Sequence of chain 1.A:
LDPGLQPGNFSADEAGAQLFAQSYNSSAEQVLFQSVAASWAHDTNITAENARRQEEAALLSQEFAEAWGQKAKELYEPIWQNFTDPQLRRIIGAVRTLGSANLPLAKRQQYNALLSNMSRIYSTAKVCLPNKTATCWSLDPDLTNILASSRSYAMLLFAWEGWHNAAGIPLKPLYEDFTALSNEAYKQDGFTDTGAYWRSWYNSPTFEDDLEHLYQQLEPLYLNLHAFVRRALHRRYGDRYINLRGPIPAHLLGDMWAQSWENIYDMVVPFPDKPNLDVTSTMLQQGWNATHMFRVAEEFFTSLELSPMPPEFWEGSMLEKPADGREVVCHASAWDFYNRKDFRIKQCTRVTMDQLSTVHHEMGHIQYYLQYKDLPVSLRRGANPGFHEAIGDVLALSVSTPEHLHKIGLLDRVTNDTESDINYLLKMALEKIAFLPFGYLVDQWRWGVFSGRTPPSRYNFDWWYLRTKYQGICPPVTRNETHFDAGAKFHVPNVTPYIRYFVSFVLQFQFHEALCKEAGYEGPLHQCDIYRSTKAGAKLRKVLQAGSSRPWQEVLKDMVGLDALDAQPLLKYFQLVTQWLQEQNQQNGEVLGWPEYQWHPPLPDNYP

This small molecule binds to this protein.
Small molecule (SMILES): CC(=O)N[C@H]1[C@H](O[C@H]2[C@H](O)[C@@H](NC(C)=O)CO[C@@H]2CO)O[C@H](CO)[C@@H](O[C@@H]2O[C@H](CO)[C@@H](O)[C@H](O)[C@@H]2O)[C@@H]1O

Binding-site contacts:
Ligand atom N2 contacts residue ASN117 of chain 1.A at 2.9 Å (h-bond).
Ligand atom C5 contacts residue ASN117 of chain 1.A at 3.5 Å.
Ligand atom C8 contacts residue ASN117 of chain 1.A at 4.3 Å.
Ligand atom C3 contacts residue ASN117 of chain 1.A at 3.7 Å.
Ligand atom C4 contacts residue ASN117 of chain 1.A at 4.2 Å.
Ligand atom C8 contacts residue ALA113 of chain 1.A at 3.7 Å (hydrophobic).
Ligand atom C7 contacts residue LEU114 of chain 1.A at 4.5 Å (hydrophobic).
Ligand atom O7 contacts residue ASN117 of chain 1.A at 3.0 Å (h-bond).
Ligand atom C8 contacts residue LEU114 of chain 1.A at 3.6 Å (hydrophobic).
Ligand atom N2 contacts residue ALA113 of chain 1.A at 4.4 Å.
Ligand atom O7 contacts residue LEU114 of chain 1.A at 4.2 Å.
Ligand atom C7 contacts residue ASN117 of chain 1.A at 3.1 Å.
Ligand atom O5 contacts residue ASN117 of chain 1.A at 2.2 Å (h-bond).
Ligand atom C2 contacts residue ASN117 of chain 1.A at 2.4 Å.
Ligand atom C8 contacts residue GLN110 of chain 1.A at 3.9 Å.
Ligand atom C7 contacts residue ALA113 of chain 1.A at 4.1 Å (hydrophobic).
Ligand atom C1 contacts residue ASN117 of chain 1.A at 1.4 Å.